Binding-site contacts:
Ligand atom C8 contacts residue TRP38 of chain 56.B at 4.1 Å (hydrophobic).
Ligand atom N1 contacts residue TRP38 of chain 56.B at 4.1 Å.
Ligand atom C2 contacts residue TRP38 of chain 56.B at 4.2 Å (hydrophobic).
Ligand atom O6 contacts residue TRP38 of chain 56.B at 3.7 Å.
Ligand atom C4 contacts residue TRP38 of chain 56.B at 4.1 Å (hydrophobic).
Ligand atom O6 contacts residue LYS58 of chain 56.D at 4.2 Å.
Ligand atom N9 contacts residue TRP38 of chain 56.B at 4.4 Å.
Ligand atom C5 contacts residue TRP38 of chain 56.B at 3.9 Å (hydrophobic).
Ligand atom C6 contacts residue TRP38 of chain 56.B at 3.9 Å (hydrophobic).
Ligand atom N3 contacts residue TRP38 of chain 56.B at 4.3 Å.
Ligand atom N1 contacts residue LYS58 of chain 56.D at 4.0 Å.
Ligand atom N7 contacts residue TRP38 of chain 56.B at 3.7 Å.

Sequence of chain 56.B:
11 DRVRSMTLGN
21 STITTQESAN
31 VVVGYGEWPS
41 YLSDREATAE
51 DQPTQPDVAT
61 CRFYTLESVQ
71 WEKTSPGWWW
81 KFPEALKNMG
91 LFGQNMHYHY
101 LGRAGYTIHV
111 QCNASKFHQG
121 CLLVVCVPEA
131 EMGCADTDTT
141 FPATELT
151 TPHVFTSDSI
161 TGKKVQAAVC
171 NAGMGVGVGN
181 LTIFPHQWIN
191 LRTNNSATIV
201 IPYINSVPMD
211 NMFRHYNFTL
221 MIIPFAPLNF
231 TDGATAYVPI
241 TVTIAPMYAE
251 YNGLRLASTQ

Sequence of chain 56.D:
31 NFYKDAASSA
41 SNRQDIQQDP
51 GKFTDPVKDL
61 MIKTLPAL

The small molecule below binds the protein below.
Small molecule (SMILES): Nc1nc2[nH]cnc2c(=O)[nH]1